Binding-site contacts:
Ligand atom C3 contacts residue ASN348 of chain 1.C at 3.9 Å.
Ligand atom C7 contacts residue ASN348 of chain 1.C at 3.6 Å.
Ligand atom C1 contacts residue ASN348 of chain 1.C at 1.4 Å.
Ligand atom C4 contacts residue ASN348 of chain 1.C at 4.3 Å.
Ligand atom O7 contacts residue ASN348 of chain 1.C at 3.8 Å.
Ligand atom C2 contacts residue ASN348 of chain 1.C at 2.6 Å.
Ligand atom O5 contacts residue ASN348 of chain 1.C at 2.4 Å (h-bond).
Ligand atom C5 contacts residue ASN348 of chain 1.C at 3.6 Å.
Ligand atom O6 contacts residue ASN348 of chain 1.C at 4.5 Å.
Ligand atom N2 contacts residue ASN348 of chain 1.C at 3.0 Å (h-bond).

A protein and the small-molecule ligand that binds it are described below.
Small molecule (SMILES): CC(=O)N[C@H]1[C@H](O[C@H]2[C@H](O)[C@@H](NC(C)=O)CO[C@@H]2CO)O[C@H](CO)[C@@H](O)[C@@H]1O

Sequence of chain 1.C:
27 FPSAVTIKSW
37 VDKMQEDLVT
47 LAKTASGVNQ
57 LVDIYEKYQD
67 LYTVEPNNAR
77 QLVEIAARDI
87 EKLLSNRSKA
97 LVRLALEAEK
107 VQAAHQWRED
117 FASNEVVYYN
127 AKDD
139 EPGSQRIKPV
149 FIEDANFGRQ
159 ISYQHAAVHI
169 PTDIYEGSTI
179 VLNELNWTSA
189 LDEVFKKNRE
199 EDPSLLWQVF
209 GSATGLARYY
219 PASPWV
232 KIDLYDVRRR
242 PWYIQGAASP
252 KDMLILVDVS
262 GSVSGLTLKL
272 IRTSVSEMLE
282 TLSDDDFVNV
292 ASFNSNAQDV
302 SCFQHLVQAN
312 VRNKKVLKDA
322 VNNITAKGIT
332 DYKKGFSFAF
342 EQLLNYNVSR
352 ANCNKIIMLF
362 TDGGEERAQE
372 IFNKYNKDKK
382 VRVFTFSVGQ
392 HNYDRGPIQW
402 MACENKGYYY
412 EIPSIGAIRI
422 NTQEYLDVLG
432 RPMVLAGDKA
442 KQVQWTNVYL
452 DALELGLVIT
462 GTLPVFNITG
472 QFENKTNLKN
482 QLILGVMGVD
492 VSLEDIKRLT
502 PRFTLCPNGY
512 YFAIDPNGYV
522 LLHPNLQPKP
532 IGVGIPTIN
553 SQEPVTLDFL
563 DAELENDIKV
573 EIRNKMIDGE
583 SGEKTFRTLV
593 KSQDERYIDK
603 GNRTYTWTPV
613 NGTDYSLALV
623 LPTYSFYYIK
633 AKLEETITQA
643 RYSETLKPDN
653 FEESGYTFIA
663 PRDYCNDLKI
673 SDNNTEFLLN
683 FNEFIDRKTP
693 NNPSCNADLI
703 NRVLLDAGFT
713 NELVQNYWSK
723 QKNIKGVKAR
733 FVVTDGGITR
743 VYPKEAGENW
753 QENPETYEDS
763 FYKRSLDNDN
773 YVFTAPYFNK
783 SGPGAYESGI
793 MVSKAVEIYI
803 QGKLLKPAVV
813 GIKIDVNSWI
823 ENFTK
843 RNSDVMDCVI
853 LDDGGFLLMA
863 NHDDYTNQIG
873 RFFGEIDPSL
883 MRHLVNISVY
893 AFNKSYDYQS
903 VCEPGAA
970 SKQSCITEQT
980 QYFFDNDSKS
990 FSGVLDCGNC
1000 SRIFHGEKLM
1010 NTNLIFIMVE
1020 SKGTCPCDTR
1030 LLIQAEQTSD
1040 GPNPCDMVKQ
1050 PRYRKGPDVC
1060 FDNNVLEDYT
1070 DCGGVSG